A protein and the small-molecule ligand that binds it are described below.
Small molecule (SMILES): O=C(NCCCN1CCC2(CC1)OCc1ccccc12)[C@H]1CCCN1Cc1ccccc1

Sequence of chain 2.B:
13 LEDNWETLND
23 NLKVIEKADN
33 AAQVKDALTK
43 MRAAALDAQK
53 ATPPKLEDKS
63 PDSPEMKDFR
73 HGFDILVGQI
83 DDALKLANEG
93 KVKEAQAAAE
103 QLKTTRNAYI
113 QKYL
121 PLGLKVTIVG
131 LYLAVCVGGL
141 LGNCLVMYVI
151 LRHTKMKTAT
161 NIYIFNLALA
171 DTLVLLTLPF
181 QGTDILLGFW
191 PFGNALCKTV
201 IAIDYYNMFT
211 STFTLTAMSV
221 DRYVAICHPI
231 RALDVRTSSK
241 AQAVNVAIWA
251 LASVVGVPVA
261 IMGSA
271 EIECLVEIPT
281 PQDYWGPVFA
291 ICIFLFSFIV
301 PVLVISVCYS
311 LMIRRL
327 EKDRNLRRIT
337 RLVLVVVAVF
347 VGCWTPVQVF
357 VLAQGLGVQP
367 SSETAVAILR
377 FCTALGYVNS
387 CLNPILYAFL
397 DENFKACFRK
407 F

Binding-site contacts:
Ligand atom O1 contacts residue VAL357 of chain 2.B at 3.7 Å.
Ligand atom C13 contacts residue TYR383 of chain 2.B at 3.5 Å (hydrophobic).
Ligand atom C20 contacts residue GLN181 of chain 2.B at 3.5 Å.
Ligand atom C3 contacts residue TYR205 of chain 2.B at 3.5 Å (hydrophobic).
Ligand atom C11 contacts residue MET208 of chain 2.B at 3.9 Å (hydrophobic).
Ligand atom C5 contacts residue ILE293 of chain 2.B at 3.5 Å (hydrophobic).
Ligand atom C4 contacts residue ILE293 of chain 2.B at 3.2 Å (hydrophobic).
Ligand atom C26 contacts residue CYS274 of chain 2.B at 3.7 Å (hydrophobic).
Ligand atom C27 contacts residue CYS274 of chain 2.B at 3.5 Å (hydrophobic).
Ligand atom C11 contacts residue ASP204 of chain 2.B at 3.2 Å.
Ligand atom C13 contacts residue THR379 of chain 2.B at 3.8 Å.
Ligand atom C3 contacts residue PHE209 of chain 2.B at 3.8 Å (hydrophobic).
Ligand atom C2 contacts residue MET208 of chain 2.B at 3.6 Å (hydrophobic).
Ligand atom C19 contacts residue ASP184 of chain 2.B at 3.4 Å.
Ligand atom C12 contacts residue TRP350 of chain 2.B at 3.8 Å (hydrophobic).
Ligand atom O1 contacts residue VAL353 of chain 2.B at 3.9 Å.
Ligand atom C4 contacts residue MET208 of chain 2.B at 3.7 Å (hydrophobic).
Ligand atom C10 contacts residue ASP204 of chain 2.B at 3.5 Å.
Ligand atom C15 contacts residue TYR383 of chain 2.B at 3.8 Å (hydrophobic).
Ligand atom C3 contacts residue MET208 of chain 2.B at 3.3 Å (hydrophobic).
Ligand atom C7 contacts residue VAL357 of chain 2.B at 3.6 Å (hydrophobic).
Ligand atom C14 contacts residue TYR383 of chain 2.B at 3.3 Å (hydrophobic).
Ligand atom C25 contacts residue ILE201 of chain 2.B at 3.6 Å (hydrophobic).
Ligand atom C15 contacts residue GLN181 of chain 2.B at 3.5 Å.
Ligand atom C2 contacts residue TYR205 of chain 2.B at 3.7 Å (hydrophobic).
Ligand atom C23 contacts residue ASP204 of chain 2.B at 3.6 Å.
Ligand atom C24 contacts residue ASP204 of chain 2.B at 3.2 Å.
Ligand atom C26 contacts residue ILE201 of chain 2.B at 3.6 Å (hydrophobic).
Ligand atom C5 contacts residue GLN354 of chain 2.B at 3.6 Å.
Ligand atom N1 contacts residue ASP204 of chain 2.B at 2.7 Å (salt-bridge).
Ligand atom C4 contacts residue SER297 of chain 2.B at 3.3 Å.
Ligand atom C13 contacts residue ASP204 of chain 2.B at 3.7 Å.
Ligand atom N2 contacts residue GLN181 of chain 2.B at 3.0 Å (h-bond).
Ligand atom C5 contacts residue SER297 of chain 2.B at 3.8 Å.
Ligand atom C14 contacts residue ASP204 of chain 2.B at 3.6 Å.
Ligand atom C15 contacts residue THR379 of chain 2.B at 3.8 Å.
Ligand atom C12 contacts residue ASP204 of chain 2.B at 3.3 Å.
Ligand atom C8 contacts residue ASP204 of chain 2.B at 3.9 Å.
Ligand atom C21 contacts residue GLN181 of chain 2.B at 3.6 Å.
Ligand atom C9 contacts residue ASP204 of chain 2.B at 3.5 Å.